Sequence of chain 1.O:
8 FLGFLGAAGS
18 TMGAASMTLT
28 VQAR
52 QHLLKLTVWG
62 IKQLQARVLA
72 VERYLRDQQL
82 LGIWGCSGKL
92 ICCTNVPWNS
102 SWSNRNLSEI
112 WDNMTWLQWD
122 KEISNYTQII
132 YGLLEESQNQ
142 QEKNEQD

A protein and the small-molecule ligand that binds it are described below.
Small molecule (SMILES): CC(=O)N[C@@H]1[C@@H](O)[C@H](O)[C@@H](CO)O[C@H]1O

Binding-site contacts:
Ligand atom N2 contacts residue ASN58 of chain 1.C at 3.0 Å (h-bond).
Ligand atom C2 contacts residue ASN58 of chain 1.C at 2.5 Å.
Ligand atom C4 contacts residue ASN58 of chain 1.C at 4.2 Å.
Ligand atom N2 contacts residue GLU57 of chain 1.C at 3.7 Å.
Ligand atom O7 contacts residue ASN58 of chain 1.C at 4.4 Å.
Ligand atom C7 contacts residue ALA15 of chain 1.O at 4.1 Å (hydrophobic).
Ligand atom C7 contacts residue ASN58 of chain 1.C at 4.0 Å.
Ligand atom C7 contacts residue GLU57 of chain 1.C at 4.1 Å.
Ligand atom C3 contacts residue ASN58 of chain 1.C at 3.8 Å.
Ligand atom C8 contacts residue GLU57 of chain 1.C at 3.7 Å.
Ligand atom C1 contacts residue ASN58 of chain 1.C at 1.4 Å.
Ligand atom C8 contacts residue ALA15 of chain 1.O at 3.4 Å (hydrophobic).
Ligand atom O7 contacts residue ALA15 of chain 1.O at 4.4 Å.
Ligand atom O5 contacts residue ASN58 of chain 1.C at 2.3 Å (h-bond).
Ligand atom C5 contacts residue ASN58 of chain 1.C at 3.6 Å.

Sequence of chain 1.C:
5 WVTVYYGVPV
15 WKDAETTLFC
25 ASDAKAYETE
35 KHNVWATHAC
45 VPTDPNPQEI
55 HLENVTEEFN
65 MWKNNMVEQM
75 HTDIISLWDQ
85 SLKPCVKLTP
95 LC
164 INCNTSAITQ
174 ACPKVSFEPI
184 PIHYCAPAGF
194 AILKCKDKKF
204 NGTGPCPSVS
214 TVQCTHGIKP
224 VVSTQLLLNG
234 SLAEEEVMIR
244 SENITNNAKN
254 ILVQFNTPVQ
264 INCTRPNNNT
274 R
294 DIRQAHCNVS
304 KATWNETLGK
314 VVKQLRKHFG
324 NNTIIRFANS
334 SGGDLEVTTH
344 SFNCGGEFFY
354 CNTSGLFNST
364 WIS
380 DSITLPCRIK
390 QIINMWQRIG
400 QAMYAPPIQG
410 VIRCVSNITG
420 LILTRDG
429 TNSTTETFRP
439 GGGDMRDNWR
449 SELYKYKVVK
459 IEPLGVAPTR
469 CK